Binding-site contacts:
Ligand atom I3 contacts residue FE1 of chain 2.GA at 4.2 Å.
Ligand atom C6 contacts residue TYR16 of chain 2.K at 3.3 Å (hydrophobic).
Ligand atom C4 contacts residue FE1 of chain 2.GA at 2.8 Å.
Ligand atom I3 contacts residue HIS162 of chain 2.L at 4.0 Å.
Ligand atom C4 contacts residue TYR16 of chain 2.K at 4.3 Å (hydrophobic).
Ligand atom O4 contacts residue TYR108 of chain 2.L at 3.1 Å (h-bond).
Ligand atom C5 contacts residue FE1 of chain 2.GA at 3.6 Å.
Ligand atom C1 contacts residue PRO15 of chain 2.K at 3.4 Å (hydrophobic).
Ligand atom C5 contacts residue TYR16 of chain 2.K at 3.4 Å (hydrophobic).
Ligand atom O4 contacts residue FE1 of chain 2.GA at 1.5 Å.
Ligand atom C4 contacts residue HIS162 of chain 2.L at 4.3 Å.
Ligand atom C2 contacts residue TRP149 of chain 2.L at 4.3 Å (hydrophobic).
Ligand atom O4 contacts residue TYR147 of chain 2.L at 2.2 Å (h-bond).
Ligand atom O2 contacts residue PRO15 of chain 2.K at 4.0 Å.
Ligand atom I3 contacts residue ILE191 of chain 2.L at 3.7 Å.
Ligand atom I3 contacts residue ARG157 of chain 2.L at 3.3 Å.
Ligand atom C2 contacts residue PRO15 of chain 2.K at 3.2 Å (hydrophobic).
Ligand atom C3 contacts residue TYR147 of chain 2.L at 3.5 Å (hydrophobic).
Ligand atom O2 contacts residue TRP149 of chain 2.L at 4.0 Å.
Ligand atom C4 contacts residue TYR147 of chain 2.L at 2.6 Å (hydrophobic).
Ligand atom C7 contacts residue TRP149 of chain 2.L at 4.0 Å (hydrophobic).
Ligand atom C6 contacts residue PRO15 of chain 2.K at 3.6 Å (hydrophobic).
Ligand atom O1 contacts residue PRO15 of chain 2.K at 4.0 Å.
Ligand atom O4 contacts residue ARG157 of chain 2.L at 4.3 Å.
Ligand atom O4 contacts residue HIS162 of chain 2.L at 3.0 Å (h-bond).
Ligand atom C3 contacts residue FE1 of chain 2.GA at 3.8 Å.
Ligand atom I3 contacts residue THR12 of chain 2.K at 4.1 Å.
Ligand atom I3 contacts residue GLN177 of chain 2.L at 4.2 Å.
Ligand atom C5 contacts residue TYR108 of chain 2.L at 3.7 Å (hydrophobic).
Ligand atom I3 contacts residue GLY14 of chain 2.K at 4.0 Å.
Ligand atom C1 contacts residue TYR147 of chain 2.L at 4.3 Å (hydrophobic).
Ligand atom O1 contacts residue TRP149 of chain 2.L at 3.5 Å.
Ligand atom O4 contacts residue HIS160 of chain 2.L at 3.4 Å (h-bond).
Ligand atom C5 contacts residue TYR147 of chain 2.L at 2.9 Å (hydrophobic).
Ligand atom C5 contacts residue PRO15 of chain 2.K at 4.1 Å (hydrophobic).
Ligand atom C4 contacts residue PRO15 of chain 2.K at 3.9 Å (hydrophobic).
Ligand atom C4 contacts residue TYR108 of chain 2.L at 4.2 Å (hydrophobic).
Ligand atom C6 contacts residue TYR147 of chain 2.L at 3.5 Å (hydrophobic).
Ligand atom C3 contacts residue PRO15 of chain 2.K at 3.5 Å (hydrophobic).
Ligand atom C7 contacts residue PRO15 of chain 2.K at 3.6 Å (hydrophobic).

Sequence of chain 2.L:
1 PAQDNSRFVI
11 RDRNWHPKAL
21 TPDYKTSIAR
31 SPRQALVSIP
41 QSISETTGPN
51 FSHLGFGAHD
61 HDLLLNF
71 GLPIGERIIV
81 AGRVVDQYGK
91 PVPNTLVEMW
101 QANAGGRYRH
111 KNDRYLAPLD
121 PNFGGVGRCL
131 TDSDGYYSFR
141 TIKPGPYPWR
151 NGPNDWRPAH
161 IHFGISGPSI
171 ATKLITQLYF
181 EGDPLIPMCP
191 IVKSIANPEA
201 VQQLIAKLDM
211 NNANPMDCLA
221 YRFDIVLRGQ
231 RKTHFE

Sequence of chain 2.K:
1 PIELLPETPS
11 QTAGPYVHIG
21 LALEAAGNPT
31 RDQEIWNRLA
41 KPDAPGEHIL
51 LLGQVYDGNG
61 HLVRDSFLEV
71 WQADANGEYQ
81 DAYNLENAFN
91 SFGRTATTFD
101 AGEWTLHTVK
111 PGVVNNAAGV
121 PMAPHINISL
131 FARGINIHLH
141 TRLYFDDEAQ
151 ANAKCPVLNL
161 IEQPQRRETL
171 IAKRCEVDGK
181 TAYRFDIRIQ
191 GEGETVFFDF

This small molecule binds to this protein.
Small molecule (SMILES): O=C(O)c1ccc(O)c(I)c1